Binding-site contacts:
Ligand atom O5 contacts residue TYR236 of chain 1.A at 3.5 Å.
Ligand atom C3 contacts residue MET185 of chain 1.A at 4.2 Å (hydrophobic).
Ligand atom C3 contacts residue ASP186 of chain 1.A at 3.8 Å.
Ligand atom O6 contacts residue GLU43 of chain 1.A at 2.6 Å (salt-bridge).
Ligand atom C6 contacts residue HIS44 of chain 1.A at 3.6 Å.
Ligand atom C1 contacts residue TYR236 of chain 1.A at 3.8 Å (hydrophobic).
Ligand atom O3 contacts residue ASP46 of chain 1.A at 2.6 Å (salt-bridge).
Ligand atom O2 contacts residue CYS182 of chain 1.A at 3.6 Å.
Ligand atom C4 contacts residue TYR236 of chain 1.A at 3.7 Å (hydrophobic).
Ligand atom O4 contacts residue GLY183 of chain 1.A at 4.2 Å.
Ligand atom C2 contacts residue CYS182 of chain 1.A at 4.0 Å (hydrophobic).
Ligand atom C5 contacts residue MET185 of chain 1.A at 3.9 Å (hydrophobic).
Ligand atom C1 contacts residue GLY346 of chain 1.A at 4.1 Å.
Ligand atom O3 contacts residue CYS182 of chain 1.A at 3.8 Å.
Ligand atom O4 contacts residue TYR47 of chain 1.A at 3.6 Å.
Ligand atom C3 contacts residue ASP46 of chain 1.A at 3.4 Å.
Ligand atom C6 contacts residue GLU43 of chain 1.A at 3.4 Å.
Ligand atom O2 contacts residue ASP186 of chain 1.A at 2.7 Å (salt-bridge).
Ligand atom C4 contacts residue MET185 of chain 1.A at 3.9 Å (hydrophobic).
Ligand atom O3 contacts residue TYR236 of chain 1.A at 3.7 Å.
Ligand atom C5 contacts residue GLY345 of chain 1.A at 4.2 Å.
Ligand atom O1 contacts residue ASP186 of chain 1.A at 3.1 Å (salt-bridge).
Ligand atom O4 contacts residue ASP46 of chain 1.A at 2.7 Å (salt-bridge).
Ligand atom O1 contacts residue ARG37 of chain 1.A at 3.1 Å (salt-bridge).
Ligand atom O3 contacts residue GLY183 of chain 1.A at 3.0 Å (h-bond).
Ligand atom C1 contacts residue ASP186 of chain 1.A at 3.9 Å.
Ligand atom O6 contacts residue HIS44 of chain 1.A at 2.9 Å (h-bond).
Ligand atom C5 contacts residue GLU43 of chain 1.A at 4.0 Å.
Ligand atom C6 contacts residue GLY346 of chain 1.A at 4.2 Å.
Ligand atom O5 contacts residue GLY346 of chain 1.A at 3.4 Å.
Ligand atom C5 contacts residue GLY346 of chain 1.A at 4.2 Å.
Ligand atom O1 contacts residue GLY346 of chain 1.A at 3.9 Å.
Ligand atom O4 contacts residue TYR236 of chain 1.A at 2.6 Å (h-bond).
Ligand atom C2 contacts residue TYR236 of chain 1.A at 3.4 Å (hydrophobic).
Ligand atom C6 contacts residue GLY345 of chain 1.A at 3.9 Å.
Ligand atom C2 contacts residue ASP186 of chain 1.A at 3.6 Å.
Ligand atom O6 contacts residue MET185 of chain 1.A at 3.7 Å.
Ligand atom C4 contacts residue ASP46 of chain 1.A at 3.3 Å.
Ligand atom C3 contacts residue TYR236 of chain 1.A at 3.8 Å (hydrophobic).
Ligand atom O5 contacts residue GLY345 of chain 1.A at 4.0 Å.

A small-molecule ligand and the protein it binds are described below.
Small molecule (SMILES): OC[C@H]1O[C@H](O)[C@H](O)[C@@H](O)[C@H]1O

Sequence of chain 1.A:
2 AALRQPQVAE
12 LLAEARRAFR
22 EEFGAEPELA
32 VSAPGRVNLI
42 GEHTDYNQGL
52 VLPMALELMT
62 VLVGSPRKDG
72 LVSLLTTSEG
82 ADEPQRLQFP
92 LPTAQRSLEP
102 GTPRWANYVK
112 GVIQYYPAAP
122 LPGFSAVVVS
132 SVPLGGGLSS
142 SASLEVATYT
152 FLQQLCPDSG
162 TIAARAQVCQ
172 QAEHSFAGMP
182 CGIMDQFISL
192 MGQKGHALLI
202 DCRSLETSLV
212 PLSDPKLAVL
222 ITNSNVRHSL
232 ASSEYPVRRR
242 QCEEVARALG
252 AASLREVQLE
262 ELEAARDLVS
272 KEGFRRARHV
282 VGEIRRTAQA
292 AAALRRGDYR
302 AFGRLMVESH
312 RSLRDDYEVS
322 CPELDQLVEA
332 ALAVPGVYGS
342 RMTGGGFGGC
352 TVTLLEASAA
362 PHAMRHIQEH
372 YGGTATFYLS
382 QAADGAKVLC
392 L